Binding-site contacts:
Ligand atom C8 contacts residue THR1097 of chain 1.C at 3.7 Å.
Ligand atom C7 contacts residue THR1097 of chain 1.C at 3.8 Å.
Ligand atom C3 contacts residue HIS1098 of chain 1.C at 3.7 Å.
Ligand atom O5 contacts residue PHE1100 of chain 1.C at 3.7 Å.
Ligand atom C6 contacts residue PHE1100 of chain 1.C at 3.9 Å (hydrophobic).
Ligand atom C5 contacts residue ASN1095 of chain 1.C at 3.7 Å.
Ligand atom C3 contacts residue THR1097 of chain 1.C at 4.0 Å.
Ligand atom C5 contacts residue PHE1100 of chain 1.C at 4.0 Å (hydrophobic).
Ligand atom C7 contacts residue HIS1098 of chain 1.C at 3.5 Å.
Ligand atom C8 contacts residue HIS1098 of chain 1.C at 3.6 Å.
Ligand atom C2 contacts residue HIS1098 of chain 1.C at 4.2 Å.
Ligand atom C1 contacts residue HIS1098 of chain 1.C at 3.7 Å.
Ligand atom C7 contacts residue ASN1095 of chain 1.C at 3.4 Å.
Ligand atom C4 contacts residue HIS1098 of chain 1.C at 4.1 Å.
Ligand atom C2 contacts residue THR1097 of chain 1.C at 3.8 Å.
Ligand atom O5 contacts residue ASN1095 of chain 1.C at 2.3 Å (h-bond).
Ligand atom N2 contacts residue THR1097 of chain 1.C at 3.0 Å (h-bond).
Ligand atom C4 contacts residue ASN1095 of chain 1.C at 4.2 Å.
Ligand atom C8 contacts residue ASN1095 of chain 1.C at 4.1 Å.
Ligand atom N2 contacts residue ASN1095 of chain 1.C at 3.0 Å (h-bond).
Ligand atom N2 contacts residue HIS1098 of chain 1.C at 4.3 Å.
Ligand atom C5 contacts residue HIS1098 of chain 1.C at 3.8 Å.
Ligand atom O7 contacts residue HIS1098 of chain 1.C at 3.1 Å (h-bond).
Ligand atom C3 contacts residue ASN1095 of chain 1.C at 3.8 Å.
Ligand atom C1 contacts residue THR1097 of chain 1.C at 3.9 Å.
Ligand atom C2 contacts residue ASN1095 of chain 1.C at 2.5 Å.
Ligand atom C1 contacts residue PHE1100 of chain 1.C at 4.4 Å (hydrophobic).
Ligand atom O5 contacts residue HIS1098 of chain 1.C at 4.2 Å.
Ligand atom O7 contacts residue ASN1095 of chain 1.C at 3.5 Å (h-bond).
Ligand atom O4 contacts residue HIS1098 of chain 1.C at 3.7 Å.
Ligand atom C1 contacts residue ASN1095 of chain 1.C at 1.4 Å.

A protein and the small-molecule ligand that binds it are described below.
Small molecule (SMILES): CC(=O)N[C@H]1[C@H](O[C@H]2[C@H](O)[C@@H](NC(C)=O)CO[C@@H]2CO)O[C@H](CO)[C@@H](O[C@H]2O[C@H](CO)[C@@H](O)[C@H](O)[C@@H]2O)[C@@H]1O

Sequence of chain 1.C:
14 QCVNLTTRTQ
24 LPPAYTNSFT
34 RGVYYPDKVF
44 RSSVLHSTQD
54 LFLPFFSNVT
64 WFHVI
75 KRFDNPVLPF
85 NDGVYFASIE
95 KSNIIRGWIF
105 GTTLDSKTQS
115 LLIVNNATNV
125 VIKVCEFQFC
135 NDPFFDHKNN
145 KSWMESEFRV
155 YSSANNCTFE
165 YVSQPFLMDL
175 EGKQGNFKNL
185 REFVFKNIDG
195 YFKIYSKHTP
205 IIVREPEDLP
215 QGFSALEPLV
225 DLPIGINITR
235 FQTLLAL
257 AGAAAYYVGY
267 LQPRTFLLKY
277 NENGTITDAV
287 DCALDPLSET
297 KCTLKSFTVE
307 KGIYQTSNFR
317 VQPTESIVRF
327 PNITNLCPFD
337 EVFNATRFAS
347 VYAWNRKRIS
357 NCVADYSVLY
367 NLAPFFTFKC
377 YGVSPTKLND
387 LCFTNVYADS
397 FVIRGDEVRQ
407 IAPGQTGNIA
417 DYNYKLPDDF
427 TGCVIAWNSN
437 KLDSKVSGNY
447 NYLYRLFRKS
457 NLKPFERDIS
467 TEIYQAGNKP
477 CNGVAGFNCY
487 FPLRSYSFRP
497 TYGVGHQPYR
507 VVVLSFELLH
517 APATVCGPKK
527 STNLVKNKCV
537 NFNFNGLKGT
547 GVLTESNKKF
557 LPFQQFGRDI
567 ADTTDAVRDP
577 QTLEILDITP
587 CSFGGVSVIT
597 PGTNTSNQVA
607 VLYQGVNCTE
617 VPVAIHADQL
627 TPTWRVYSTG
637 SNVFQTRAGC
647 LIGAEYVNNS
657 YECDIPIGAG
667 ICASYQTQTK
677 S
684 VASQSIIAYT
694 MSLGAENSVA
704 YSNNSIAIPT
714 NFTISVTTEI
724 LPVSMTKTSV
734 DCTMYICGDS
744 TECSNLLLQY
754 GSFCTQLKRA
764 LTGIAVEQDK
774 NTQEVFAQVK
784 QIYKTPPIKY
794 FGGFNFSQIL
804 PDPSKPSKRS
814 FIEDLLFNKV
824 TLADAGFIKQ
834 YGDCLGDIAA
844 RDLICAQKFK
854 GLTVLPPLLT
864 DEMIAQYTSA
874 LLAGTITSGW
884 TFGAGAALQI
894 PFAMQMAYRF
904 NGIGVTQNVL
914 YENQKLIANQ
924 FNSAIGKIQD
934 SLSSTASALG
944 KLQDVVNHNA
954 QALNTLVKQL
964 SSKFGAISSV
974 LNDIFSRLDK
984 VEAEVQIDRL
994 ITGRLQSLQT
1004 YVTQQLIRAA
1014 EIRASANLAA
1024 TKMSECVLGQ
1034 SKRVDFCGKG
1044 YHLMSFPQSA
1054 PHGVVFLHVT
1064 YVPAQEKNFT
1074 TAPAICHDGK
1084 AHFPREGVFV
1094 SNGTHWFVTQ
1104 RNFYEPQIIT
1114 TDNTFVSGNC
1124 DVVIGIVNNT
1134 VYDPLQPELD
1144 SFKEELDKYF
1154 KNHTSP